Sequence of chain 1.B:
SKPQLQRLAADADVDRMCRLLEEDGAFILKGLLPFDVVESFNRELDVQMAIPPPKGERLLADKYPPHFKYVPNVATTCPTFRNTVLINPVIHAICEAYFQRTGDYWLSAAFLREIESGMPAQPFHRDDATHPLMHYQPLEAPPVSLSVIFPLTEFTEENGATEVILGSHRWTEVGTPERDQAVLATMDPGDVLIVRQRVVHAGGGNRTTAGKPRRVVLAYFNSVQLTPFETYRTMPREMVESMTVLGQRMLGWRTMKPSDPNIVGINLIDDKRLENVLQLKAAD

A small-molecule ligand and the protein it binds are described below.
Small molecule (SMILES): COc1ccc2c3c(n(CC=C(C)C)c2c1)[C@H](C=C(C)C)N1C(=O)[C@@H]2CCCN2C(=O)[C@]1(O)[C@H]3O

Binding-site contacts:
Ligand atom N35 contacts residue HIS129 of chain 1.A at 3.5 Å.
Ligand atom O1 contacts residue ARG117 of chain 1.A at 3.0 Å (salt-bridge).
Ligand atom O48 contacts residue PRO127 of chain 1.A at 3.3 Å (h-bond).
Ligand atom C24 contacts residue THR134 of chain 1.A at 3.9 Å.
Ligand atom C4 contacts residue GLN126 of chain 1.A at 3.3 Å.
Ligand atom C6 contacts residue GLN126 of chain 1.A at 3.5 Å.
Ligand atom C3 contacts residue AKG1 of chain 1.C at 3.2 Å.
Ligand atom C26 contacts residue LEU222 of chain 1.A at 3.9 Å (hydrophobic).
Ligand atom C2 contacts residue GLN126 of chain 1.A at 3.4 Å.
Ligand atom C39 contacts residue ASP131 of chain 1.A at 3.7 Å.
Ligand atom O41 contacts residue TYR68 of chain 1.A at 3.7 Å.
Ligand atom C45 contacts residue HIS129 of chain 1.A at 3.4 Å.
Ligand atom C24 contacts residue PHE233 of chain 1.A at 3.8 Å (hydrophobic).
Ligand atom C20 contacts residue TYR68 of chain 1.A at 3.9 Å (hydrophobic).
Ligand atom C2 contacts residue AKG1 of chain 1.C at 3.8 Å.
Ligand atom C2 contacts residue ARG117 of chain 1.A at 3.3 Å.
Ligand atom C1 contacts residue PHE115 of chain 1.A at 3.4 Å (hydrophobic).
Ligand atom C44 contacts residue HIS129 of chain 1.A at 3.8 Å.
Ligand atom O1 contacts residue PHE72 of chain 1.A at 3.6 Å.
Ligand atom C26 contacts residue AKG1 of chain 1.C at 3.6 Å.
Ligand atom C39 contacts residue ARG130 of chain 1.A at 3.6 Å.
Ligand atom C39 contacts residue ALA133 of chain 1.A at 3.8 Å (hydrophobic).
Ligand atom C1 contacts residue ARG117 of chain 1.A at 3.5 Å.
Ligand atom O47 contacts residue HIS129 of chain 1.A at 3.5 Å.
Ligand atom C3 contacts residue GLN126 of chain 1.A at 3.3 Å.
Ligand atom O46 contacts residue TYR68 of chain 1.A at 3.7 Å.
Ligand atom C7 contacts residue PHE72 of chain 1.A at 3.5 Å (hydrophobic).
Ligand atom O41 contacts residue PRO127 of chain 1.A at 3.5 Å.
Ligand atom C5 contacts residue GLN126 of chain 1.A at 3.5 Å.
Ligand atom C7 contacts residue GLN126 of chain 1.A at 3.5 Å.
Ligand atom C21 contacts residue AKG1 of chain 1.C at 3.4 Å.
Ligand atom C1 contacts residue TYR74 of chain 1.A at 3.6 Å (hydrophobic).
Ligand atom O47 contacts residue ALA133 of chain 1.A at 3.4 Å.
Ligand atom O1 contacts residue AKG1 of chain 1.C at 3.9 Å.
Ligand atom C33 contacts residue TYR68 of chain 1.A at 3.4 Å (hydrophobic).
Ligand atom C7 contacts residue ARG117 of chain 1.A at 3.4 Å.
Ligand atom C36 contacts residue HIS129 of chain 1.A at 3.9 Å.
Ligand atom O48 contacts residue HIS129 of chain 1.A at 3.3 Å.
Ligand atom O46 contacts residue PRO127 of chain 1.A at 3.8 Å.
Ligand atom C26 contacts residue ASP131 of chain 1.A at 3.8 Å.

Sequence of chain 1.A:
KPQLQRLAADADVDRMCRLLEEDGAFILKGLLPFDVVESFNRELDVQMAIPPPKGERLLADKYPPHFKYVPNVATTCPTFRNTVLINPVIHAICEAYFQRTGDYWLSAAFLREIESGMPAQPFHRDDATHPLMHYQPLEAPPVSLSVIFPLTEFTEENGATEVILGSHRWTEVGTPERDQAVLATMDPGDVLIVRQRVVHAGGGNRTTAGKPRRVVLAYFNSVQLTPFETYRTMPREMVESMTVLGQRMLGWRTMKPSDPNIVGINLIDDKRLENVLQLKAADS